This protein binds this small molecule.
Small molecule (SMILES): C[C@H](N)C(=O)N[C@@H](CCCN=C(N)N)C(=O)N[C@H](C(=O)N[C@H](C=O)CCCC[N+](C)(C)C)[C@@H](C)O

Sequence of chain 1.B:
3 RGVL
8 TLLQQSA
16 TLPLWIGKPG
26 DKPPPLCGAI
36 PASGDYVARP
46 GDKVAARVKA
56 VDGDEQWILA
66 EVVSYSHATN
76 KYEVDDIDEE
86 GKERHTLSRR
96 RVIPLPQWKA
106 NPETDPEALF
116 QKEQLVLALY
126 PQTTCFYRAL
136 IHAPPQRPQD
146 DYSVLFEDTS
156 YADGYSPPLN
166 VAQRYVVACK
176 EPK

Binding-site contacts:
Ligand atom CZ contacts residue MSE7 of chain 1.B at 3.7 Å.
Ligand atom N contacts residue ASP81 of chain 1.B at 2.7 Å (salt-bridge).
Ligand atom C contacts residue THR128 of chain 1.B at 3.8 Å.
Ligand atom CD contacts residue MSE7 of chain 1.B at 3.8 Å.
Ligand atom CA contacts residue ASP83 of chain 1.B at 3.4 Å.
Ligand atom CM3 contacts residue TYR132 of chain 1.B at 3.7 Å (hydrophobic).
Ligand atom C contacts residue ASP83 of chain 1.B at 3.8 Å.
Ligand atom CA contacts residue THR129 of chain 1.B at 3.4 Å.
Ligand atom CA contacts residue TYR132 of chain 1.B at 3.8 Å (hydrophobic).
Ligand atom CM1 contacts residue GLU152 of chain 1.B at 3.7 Å.
Ligand atom N contacts residue ASP83 of chain 1.B at 2.8 Å (salt-bridge).
Ligand atom O contacts residue THR129 of chain 1.B at 3.0 Å (h-bond).
Ligand atom O contacts residue THR128 of chain 1.B at 3.9 Å.
Ligand atom C contacts residue TYR132 of chain 1.B at 3.9 Å (hydrophobic).
Ligand atom CA contacts residue ASP81 of chain 1.B at 3.5 Å.
Ligand atom CM3 contacts residue GLU152 of chain 1.B at 3.8 Å.
Ligand atom N contacts residue THR128 of chain 1.B at 3.7 Å.
Ligand atom NH2 contacts residue ARG3 of chain 1.B at 3.5 Å.
Ligand atom NH2 contacts residue LEU6 of chain 1.B at 3.9 Å.
Ligand atom CA contacts residue TYR132 of chain 1.B at 3.8 Å (hydrophobic).
Ligand atom CG2 contacts residue CYS130 of chain 1.B at 3.8 Å (hydrophobic).
Ligand atom CD contacts residue TYR125 of chain 1.B at 3.8 Å (hydrophobic).
Ligand atom CB contacts residue ASP81 of chain 1.B at 3.6 Å.
Ligand atom O contacts residue THR128 of chain 1.B at 3.2 Å.
Ligand atom O contacts residue CYS130 of chain 1.B at 3.5 Å (h-bond).
Ligand atom CD contacts residue GLN127 of chain 1.B at 3.4 Å.
Ligand atom C contacts residue THR129 of chain 1.B at 3.6 Å.
Ligand atom CA contacts residue THR129 of chain 1.B at 3.9 Å.
Ligand atom CB contacts residue ILE63 of chain 1.B at 3.8 Å (hydrophobic).
Ligand atom CM3 contacts residue TYR125 of chain 1.B at 3.7 Å (hydrophobic).
Ligand atom CM2 contacts residue GLU152 of chain 1.B at 3.6 Å.
Ligand atom NH1 contacts residue ARG3 of chain 1.B at 3.1 Å (salt-bridge).
Ligand atom N contacts residue THR129 of chain 1.B at 2.9 Å (h-bond).
Ligand atom CB contacts residue TYR132 of chain 1.B at 3.8 Å (hydrophobic).
Ligand atom N contacts residue TYR132 of chain 1.B at 3.0 Å (h-bond).
Ligand atom CB contacts residue THR129 of chain 1.B at 3.5 Å.
Ligand atom NH1 contacts residue MSE7 of chain 1.B at 3.3 Å.
Ligand atom CB contacts residue TYR132 of chain 1.B at 3.4 Å (hydrophobic).
Ligand atom CM1 contacts residue ASP153 of chain 1.B at 3.3 Å.
Ligand atom CA contacts residue THR128 of chain 1.B at 3.9 Å.